Binding-site contacts:
Ligand atom C7 contacts residue ASN122 of chain 1.C at 4.1 Å.
Ligand atom C8 contacts residue VAL127 of chain 1.C at 3.5 Å (hydrophobic).
Ligand atom O5 contacts residue ASN122 of chain 1.C at 2.4 Å (h-bond).
Ligand atom O7 contacts residue ASN122 of chain 1.C at 4.5 Å.
Ligand atom C7 contacts residue VAL127 of chain 1.C at 4.4 Å (hydrophobic).
Ligand atom N2 contacts residue ASN122 of chain 1.C at 3.0 Å (h-bond).
Ligand atom C2 contacts residue THR124 of chain 1.C at 3.7 Å.
Ligand atom C7 contacts residue THR124 of chain 1.C at 4.2 Å.
Ligand atom O7 contacts residue THR124 of chain 1.C at 3.7 Å.
Ligand atom C4 contacts residue ASN122 of chain 1.C at 4.3 Å.
Ligand atom C2 contacts residue ASN122 of chain 1.C at 2.6 Å.
Ligand atom C1 contacts residue ASN122 of chain 1.C at 1.5 Å.
Ligand atom N2 contacts residue VAL127 of chain 1.C at 4.2 Å.
Ligand atom C1 contacts residue THR124 of chain 1.C at 4.3 Å.
Ligand atom C5 contacts residue ASN122 of chain 1.C at 3.7 Å.
Ligand atom N2 contacts residue THR124 of chain 1.C at 4.2 Å.
Ligand atom C8 contacts residue VAL171 of chain 1.C at 3.8 Å (hydrophobic).
Ligand atom C3 contacts residue ASN122 of chain 1.C at 3.9 Å.

Sequence of chain 1.C:
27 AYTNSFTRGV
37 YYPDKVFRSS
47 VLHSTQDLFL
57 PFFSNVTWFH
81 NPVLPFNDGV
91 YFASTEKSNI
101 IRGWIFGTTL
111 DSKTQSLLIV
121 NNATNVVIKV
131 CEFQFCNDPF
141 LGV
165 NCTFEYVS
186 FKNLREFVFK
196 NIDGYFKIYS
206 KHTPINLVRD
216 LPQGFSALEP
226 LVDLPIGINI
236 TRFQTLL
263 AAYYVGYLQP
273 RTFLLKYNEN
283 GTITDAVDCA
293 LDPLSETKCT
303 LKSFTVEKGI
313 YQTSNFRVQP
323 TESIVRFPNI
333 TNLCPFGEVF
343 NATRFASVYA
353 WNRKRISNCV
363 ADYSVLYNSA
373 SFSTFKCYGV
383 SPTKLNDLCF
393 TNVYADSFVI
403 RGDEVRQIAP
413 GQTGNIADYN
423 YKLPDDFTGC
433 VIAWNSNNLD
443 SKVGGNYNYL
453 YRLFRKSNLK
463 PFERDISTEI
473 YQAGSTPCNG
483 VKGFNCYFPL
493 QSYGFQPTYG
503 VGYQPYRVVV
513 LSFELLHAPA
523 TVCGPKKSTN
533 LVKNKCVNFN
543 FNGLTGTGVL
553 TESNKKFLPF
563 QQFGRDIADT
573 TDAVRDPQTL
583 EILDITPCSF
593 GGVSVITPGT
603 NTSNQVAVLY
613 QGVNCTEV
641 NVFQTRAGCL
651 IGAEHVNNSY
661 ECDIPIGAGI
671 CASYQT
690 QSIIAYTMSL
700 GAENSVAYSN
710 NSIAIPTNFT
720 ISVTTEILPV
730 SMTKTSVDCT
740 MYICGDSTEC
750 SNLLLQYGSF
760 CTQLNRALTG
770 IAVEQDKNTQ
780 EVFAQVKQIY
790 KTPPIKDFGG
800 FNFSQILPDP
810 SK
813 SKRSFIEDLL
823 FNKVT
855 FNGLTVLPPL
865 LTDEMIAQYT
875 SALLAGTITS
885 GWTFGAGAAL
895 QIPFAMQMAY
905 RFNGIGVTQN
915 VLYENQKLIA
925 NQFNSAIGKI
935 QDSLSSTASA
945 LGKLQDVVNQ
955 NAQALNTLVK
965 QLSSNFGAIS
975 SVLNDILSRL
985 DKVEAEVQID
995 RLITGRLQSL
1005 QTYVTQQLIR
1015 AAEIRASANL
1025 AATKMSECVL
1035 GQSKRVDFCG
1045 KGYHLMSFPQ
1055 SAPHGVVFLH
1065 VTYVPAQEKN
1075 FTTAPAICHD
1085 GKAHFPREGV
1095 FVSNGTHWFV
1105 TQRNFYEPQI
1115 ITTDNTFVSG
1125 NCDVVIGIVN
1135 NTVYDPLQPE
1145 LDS

A protein and the small-molecule ligand that binds it are described below.
Small molecule (SMILES): CC(=O)N[C@@H]1[C@@H](O)[C@H](O)[C@@H](CO)O[C@H]1O